Binding-site contacts:
Ligand atom C5 contacts residue ILE93 of chain 1.L at 3.9 Å (hydrophobic).
Ligand atom C1 contacts residue ILE93 of chain 1.L at 3.9 Å (hydrophobic).
Ligand atom C3 contacts residue TRP40 of chain 1.L at 4.4 Å (hydrophobic).
Ligand atom C10 contacts residue ASP154 of chain 1.L at 3.2 Å.
Ligand atom C7 contacts residue PHE79 of chain 1.L at 4.3 Å (hydrophobic).
Ligand atom O2 contacts residue GLU244 of chain 1.L at 2.5 Å (salt-bridge).
Ligand atom C8 contacts residue ILE150 of chain 1.L at 4.3 Å (hydrophobic).
Ligand atom C7 contacts residue PHE82 of chain 1.L at 3.6 Å (hydrophobic).
Ligand atom O2 contacts residue HIS145 of chain 1.L at 2.6 Å (h-bond).
Ligand atom O1 contacts residue TRP40 of chain 1.L at 2.8 Å (h-bond).
Ligand atom C10 contacts residue HIS145 of chain 1.L at 3.6 Å.
Ligand atom C9 contacts residue GLU244 of chain 1.L at 3.3 Å.
Ligand atom C10 contacts residue GLU244 of chain 1.L at 3.3 Å.
Ligand atom C9 contacts residue ILE93 of chain 1.L at 3.6 Å (hydrophobic).
Ligand atom C6 contacts residue ILE77 of chain 1.L at 3.5 Å (hydrophobic).
Ligand atom O3 contacts residue ASP154 of chain 1.L at 2.6 Å (salt-bridge).
Ligand atom O3 contacts residue GLU244 of chain 1.L at 4.5 Å.
Ligand atom C4 contacts residue PHE82 of chain 1.L at 4.2 Å (hydrophobic).
Ligand atom C9 contacts residue TRP90 of chain 1.L at 3.9 Å (hydrophobic).
Ligand atom C1 contacts residue GLU244 of chain 1.L at 4.4 Å.
Ligand atom C7 contacts residue LEU84 of chain 1.L at 4.0 Å (hydrophobic).
Ligand atom C4 contacts residue HIS45 of chain 1.L at 4.0 Å.
Ligand atom C6 contacts residue PRO144 of chain 1.L at 4.0 Å (hydrophobic).
Ligand atom C8 contacts residue GLU244 of chain 1.L at 3.7 Å.
Ligand atom C5 contacts residue PHE82 of chain 1.L at 3.9 Å (hydrophobic).
Ligand atom O1 contacts residue PHE82 of chain 1.L at 3.6 Å.
Ligand atom C6 contacts residue TRP40 of chain 1.L at 3.6 Å (hydrophobic).
Ligand atom O1 contacts residue HIS45 of chain 1.L at 3.3 Å.
Ligand atom C4 contacts residue TRP40 of chain 1.L at 4.0 Å (hydrophobic).
Ligand atom O3 contacts residue HIS145 of chain 1.L at 4.1 Å.
Ligand atom O2 contacts residue ASP154 of chain 1.L at 3.1 Å (salt-bridge).
Ligand atom C5 contacts residue HIS45 of chain 1.L at 4.0 Å.
Ligand atom C6 contacts residue PHE82 of chain 1.L at 4.2 Å (hydrophobic).

Sequence of chain 1.L:
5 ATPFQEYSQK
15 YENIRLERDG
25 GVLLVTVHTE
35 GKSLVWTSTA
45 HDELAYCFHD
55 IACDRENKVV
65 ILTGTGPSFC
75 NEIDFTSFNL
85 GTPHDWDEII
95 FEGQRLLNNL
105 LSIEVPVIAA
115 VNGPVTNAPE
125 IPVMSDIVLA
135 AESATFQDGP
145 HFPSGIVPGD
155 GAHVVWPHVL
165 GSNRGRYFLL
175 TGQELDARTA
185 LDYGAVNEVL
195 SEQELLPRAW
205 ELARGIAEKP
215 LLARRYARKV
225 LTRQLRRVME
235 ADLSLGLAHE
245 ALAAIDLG

The protein below binds the small molecule below.
Small molecule (SMILES): C[C@@H]1C(=O)C[C@@H](CC(O)O)C1(C)C